Binding-site contacts:
Ligand atom C5 contacts residue ALA46 of chain 1.C at 4.1 Å (hydrophobic).
Ligand atom C1 contacts residue ASN100 of chain 1.C at 1.6 Å.
Ligand atom C3 contacts residue ALA46 of chain 1.C at 4.2 Å (hydrophobic).
Ligand atom O5 contacts residue THR102 of chain 1.C at 4.3 Å.
Ligand atom O7 contacts residue GLY47 of chain 1.C at 3.4 Å (h-bond).
Ligand atom C4 contacts residue ALA46 of chain 1.C at 3.8 Å (hydrophobic).
Ligand atom C7 contacts residue ASN100 of chain 1.C at 3.1 Å.
Ligand atom C2 contacts residue ASN100 of chain 1.C at 2.5 Å.
Ligand atom C3 contacts residue ASN100 of chain 1.C at 3.8 Å.
Ligand atom O5 contacts residue ALA46 of chain 1.C at 3.6 Å.
Ligand atom O6 contacts residue ASN100 of chain 1.C at 3.6 Å.
Ligand atom O3 contacts residue ALA46 of chain 1.C at 4.4 Å.
Ligand atom N2 contacts residue ASN100 of chain 1.C at 2.8 Å (h-bond).
Ligand atom C8 contacts residue ASN100 of chain 1.C at 4.4 Å.
Ligand atom C5 contacts residue ASN100 of chain 1.C at 3.1 Å.
Ligand atom O5 contacts residue TYR103 of chain 1.C at 4.4 Å.
Ligand atom C1 contacts residue THR102 of chain 1.C at 3.9 Å.
Ligand atom C1 contacts residue ALA46 of chain 1.C at 4.2 Å (hydrophobic).
Ligand atom O5 contacts residue ASN100 of chain 1.C at 1.8 Å (h-bond).
Ligand atom C4 contacts residue ASN100 of chain 1.C at 4.2 Å.
Ligand atom C6 contacts residue ASN100 of chain 1.C at 3.5 Å.
Ligand atom O5 contacts residue LEU48 of chain 1.C at 3.9 Å.
Ligand atom O7 contacts residue ALA46 of chain 1.C at 4.3 Å.
Ligand atom O6 contacts residue LEU48 of chain 1.C at 4.0 Å.
Ligand atom O6 contacts residue ALA46 of chain 1.C at 3.4 Å (h-bond).
Ligand atom C6 contacts residue TYR103 of chain 1.C at 4.3 Å (hydrophobic).
Ligand atom O7 contacts residue ASN100 of chain 1.C at 3.0 Å (h-bond).
Ligand atom C6 contacts residue ALA46 of chain 1.C at 4.4 Å (hydrophobic).
Ligand atom C2 contacts residue ALA46 of chain 1.C at 3.8 Å (hydrophobic).
Ligand atom C5 contacts residue THR102 of chain 1.C at 4.2 Å.

Sequence of chain 1.C:
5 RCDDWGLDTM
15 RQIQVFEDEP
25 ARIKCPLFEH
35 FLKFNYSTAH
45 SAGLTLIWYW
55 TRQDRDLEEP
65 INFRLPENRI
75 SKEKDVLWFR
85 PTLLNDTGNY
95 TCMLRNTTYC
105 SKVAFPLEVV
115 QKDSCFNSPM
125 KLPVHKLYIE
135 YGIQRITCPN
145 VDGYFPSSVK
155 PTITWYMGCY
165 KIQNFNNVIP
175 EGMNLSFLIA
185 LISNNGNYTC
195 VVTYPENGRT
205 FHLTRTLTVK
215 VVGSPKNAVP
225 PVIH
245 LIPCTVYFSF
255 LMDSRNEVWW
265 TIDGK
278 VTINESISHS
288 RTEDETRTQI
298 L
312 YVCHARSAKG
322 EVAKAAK

This small molecule binds to this protein.
Small molecule (SMILES): CC(=O)N[C@@H]1[C@@H](O)[C@H](O)[C@@H](CO)O[C@H]1O